Sequence of chain 1.L:
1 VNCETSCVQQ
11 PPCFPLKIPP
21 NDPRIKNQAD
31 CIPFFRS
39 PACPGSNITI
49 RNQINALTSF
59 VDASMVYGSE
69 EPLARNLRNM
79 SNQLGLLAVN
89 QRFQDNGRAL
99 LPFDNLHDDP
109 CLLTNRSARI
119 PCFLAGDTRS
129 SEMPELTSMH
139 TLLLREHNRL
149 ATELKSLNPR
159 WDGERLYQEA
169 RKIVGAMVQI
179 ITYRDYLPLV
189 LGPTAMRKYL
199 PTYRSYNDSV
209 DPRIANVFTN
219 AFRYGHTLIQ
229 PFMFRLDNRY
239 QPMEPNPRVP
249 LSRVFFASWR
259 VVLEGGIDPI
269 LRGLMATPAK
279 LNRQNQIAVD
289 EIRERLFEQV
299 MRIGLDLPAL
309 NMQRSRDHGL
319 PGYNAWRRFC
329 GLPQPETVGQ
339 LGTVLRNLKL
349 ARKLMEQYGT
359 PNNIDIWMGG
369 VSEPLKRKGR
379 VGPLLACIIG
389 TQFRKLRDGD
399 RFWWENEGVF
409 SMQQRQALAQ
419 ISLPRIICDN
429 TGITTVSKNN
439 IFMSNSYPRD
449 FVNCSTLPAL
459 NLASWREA

Binding-site contacts:
Ligand atom C3 contacts residue TRP257 of chain 1.L at 4.5 Å (hydrophobic).
Ligand atom C6 contacts residue SER115 of chain 1.L at 3.9 Å.
Ligand atom O5 contacts residue ASN113 of chain 1.L at 2.3 Å (h-bond).
Ligand atom C2 contacts residue TRP257 of chain 1.L at 3.8 Å (hydrophobic).
Ligand atom O6 contacts residue SER115 of chain 1.L at 3.2 Å (h-bond).
Ligand atom C1 contacts residue TRP257 of chain 1.L at 3.9 Å (hydrophobic).
Ligand atom C2 contacts residue ASN113 of chain 1.L at 2.5 Å.
Ligand atom O5 contacts residue SER115 of chain 1.L at 3.5 Å (h-bond).
Ligand atom N2 contacts residue ASN113 of chain 1.L at 3.1 Å (h-bond).
Ligand atom C1 contacts residue SER115 of chain 1.L at 3.4 Å.
Ligand atom O7 contacts residue TRP257 of chain 1.L at 3.5 Å.
Ligand atom O7 contacts residue ASN113 of chain 1.L at 3.3 Å (h-bond).
Ligand atom C4 contacts residue TRP257 of chain 1.L at 4.3 Å (hydrophobic).
Ligand atom C3 contacts residue ASN113 of chain 1.L at 3.9 Å.
Ligand atom O5 contacts residue ALA116 of chain 1.L at 3.8 Å.
Ligand atom C4 contacts residue ASN113 of chain 1.L at 4.2 Å.
Ligand atom O6 contacts residue ALA116 of chain 1.L at 3.9 Å.
Ligand atom C6 contacts residue LEU261 of chain 1.L at 3.9 Å (hydrophobic).
Ligand atom O5 contacts residue TRP257 of chain 1.L at 3.7 Å.
Ligand atom C5 contacts residue ASN113 of chain 1.L at 3.6 Å.
Ligand atom O6 contacts residue LEU261 of chain 1.L at 4.5 Å.
Ligand atom C7 contacts residue ASN113 of chain 1.L at 3.4 Å.
Ligand atom C7 contacts residue TRP257 of chain 1.L at 4.5 Å (hydrophobic).
Ligand atom C1 contacts residue ASN113 of chain 1.L at 1.4 Å.
Ligand atom C6 contacts residue ALA116 of chain 1.L at 4.4 Å (hydrophobic).
Ligand atom C5 contacts residue SER115 of chain 1.L at 3.5 Å.

The small molecule below binds the protein below.
Small molecule (SMILES): CC(=O)N[C@@H]1[C@@H](O)[C@H](O)[C@@H](CO)O[C@H]1O